Sequence of chain 1.A:
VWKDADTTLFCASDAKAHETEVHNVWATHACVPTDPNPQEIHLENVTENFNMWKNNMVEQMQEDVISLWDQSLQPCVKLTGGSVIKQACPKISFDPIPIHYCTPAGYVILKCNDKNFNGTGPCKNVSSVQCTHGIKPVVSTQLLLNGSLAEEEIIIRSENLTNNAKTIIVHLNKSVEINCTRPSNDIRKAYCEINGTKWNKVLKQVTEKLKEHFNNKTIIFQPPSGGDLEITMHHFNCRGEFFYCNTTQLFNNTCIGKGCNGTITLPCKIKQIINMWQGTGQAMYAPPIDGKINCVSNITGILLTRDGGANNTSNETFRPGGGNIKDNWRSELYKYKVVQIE

The protein below binds the small molecule below.
Small molecule (SMILES): CC(=O)N[C@@H]1[C@@H](O)[C@H](O)[C@@H](CO)O[C@H]1O

Binding-site contacts:
Ligand atom C3 contacts residue ASN202 of chain 1.A at 3.8 Å.
Ligand atom C4 contacts residue ASN202 of chain 1.A at 4.2 Å.
Ligand atom C1 contacts residue LYS205 of chain 1.A at 3.9 Å.
Ligand atom N2 contacts residue ASN202 of chain 1.A at 2.9 Å (h-bond).
Ligand atom O6 contacts residue LYS205 of chain 1.A at 3.4 Å.
Ligand atom C2 contacts residue ASN202 of chain 1.A at 2.4 Å.
Ligand atom O6 contacts residue ASN202 of chain 1.A at 4.5 Å.
Ligand atom C5 contacts residue ASN202 of chain 1.A at 3.6 Å.
Ligand atom C4 contacts residue LYS205 of chain 1.A at 4.4 Å.
Ligand atom C5 contacts residue LYS205 of chain 1.A at 3.7 Å.
Ligand atom O5 contacts residue LYS205 of chain 1.A at 2.8 Å (salt-bridge).
Ligand atom C7 contacts residue ASN202 of chain 1.A at 3.7 Å.
Ligand atom C6 contacts residue LYS205 of chain 1.A at 3.4 Å.
Ligand atom O7 contacts residue ASN202 of chain 1.A at 4.0 Å.
Ligand atom C1 contacts residue THR204 of chain 1.A at 4.1 Å.
Ligand atom C1 contacts residue ASN202 of chain 1.A at 1.4 Å.
Ligand atom C8 contacts residue THR274 of chain 1.A at 3.5 Å.
Ligand atom C5 contacts residue THR204 of chain 1.A at 4.4 Å.
Ligand atom O5 contacts residue THR204 of chain 1.A at 4.3 Å.
Ligand atom O6 contacts residue THR204 of chain 1.A at 4.1 Å.
Ligand atom O5 contacts residue ASN202 of chain 1.A at 2.3 Å (h-bond).